Binding-site contacts:
Ligand atom O7 contacts residue GLY159 of chain 2.A at 4.3 Å.
Ligand atom C4 contacts residue ASN224 of chain 2.A at 4.2 Å.
Ligand atom O7 contacts residue THR225 of chain 2.A at 4.3 Å.
Ligand atom C3 contacts residue ASN224 of chain 2.A at 3.8 Å.
Ligand atom O7 contacts residue THR226 of chain 2.A at 4.0 Å.
Ligand atom O5 contacts residue LYS161 of chain 2.A at 4.2 Å.
Ligand atom O5 contacts residue ASN224 of chain 2.A at 2.3 Å (h-bond).
Ligand atom C1 contacts residue LYS161 of chain 2.A at 3.9 Å.
Ligand atom C5 contacts residue ASN224 of chain 2.A at 3.7 Å.
Ligand atom C8 contacts residue ASN224 of chain 2.A at 3.2 Å.
Ligand atom N2 contacts residue ASN224 of chain 2.A at 3.0 Å (h-bond).
Ligand atom C5 contacts residue LYS161 of chain 2.A at 4.1 Å.
Ligand atom N2 contacts residue THR225 of chain 2.A at 4.4 Å.
Ligand atom O7 contacts residue ASN224 of chain 2.A at 4.4 Å.
Ligand atom C8 contacts residue GLY159 of chain 2.A at 4.5 Å.
Ligand atom C7 contacts residue ASN224 of chain 2.A at 3.4 Å.
Ligand atom C1 contacts residue ASN224 of chain 2.A at 1.4 Å.
Ligand atom C8 contacts residue THR225 of chain 2.A at 4.0 Å.
Ligand atom C7 contacts residue THR225 of chain 2.A at 4.0 Å.
Ligand atom C2 contacts residue ASN224 of chain 2.A at 2.5 Å.

The protein below binds the small molecule below.
Small molecule (SMILES): CC(=O)N[C@H]1[C@H](O[C@H]2[C@H](O)[C@@H](NC(C)=O)CO[C@@H]2CO)O[C@H](CO)[C@@H](O)[C@@H]1O

Sequence of chain 2.A:
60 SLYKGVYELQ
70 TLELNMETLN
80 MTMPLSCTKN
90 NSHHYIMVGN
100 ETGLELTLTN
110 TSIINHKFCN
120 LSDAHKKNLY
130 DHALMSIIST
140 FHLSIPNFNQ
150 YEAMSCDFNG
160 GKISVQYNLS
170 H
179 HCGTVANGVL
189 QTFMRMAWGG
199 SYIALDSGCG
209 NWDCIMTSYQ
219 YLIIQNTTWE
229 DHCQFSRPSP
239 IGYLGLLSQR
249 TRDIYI